Binding-site contacts:
Ligand atom O7 contacts residue ASN215 of chain 1.E at 4.2 Å.
Ligand atom C7 contacts residue THR217 of chain 1.E at 4.5 Å.
Ligand atom C2 contacts residue ASN225 of chain 1.E at 4.4 Å.
Ligand atom C8 contacts residue ASN215 of chain 1.E at 4.2 Å.
Ligand atom C2 contacts residue THR217 of chain 1.E at 4.5 Å.
Ligand atom O3 contacts residue ASN225 of chain 1.E at 3.7 Å.
Ligand atom N2 contacts residue ASN225 of chain 1.E at 4.0 Å.
Ligand atom C1 contacts residue THR217 of chain 1.E at 3.1 Å.
Ligand atom C5 contacts residue THR217 of chain 1.E at 4.4 Å.
Ligand atom N2 contacts residue ASN215 of chain 1.E at 3.4 Å (h-bond).
Ligand atom O7 contacts residue THR217 of chain 1.E at 3.9 Å.
Ligand atom C2 contacts residue ASN215 of chain 1.E at 3.3 Å.
Ligand atom C1 contacts residue ASN215 of chain 1.E at 3.1 Å.
Ligand atom O5 contacts residue THR217 of chain 1.E at 3.6 Å.
Ligand atom O5 contacts residue ASN215 of chain 1.E at 4.0 Å.
Ligand atom C7 contacts residue ASN215 of chain 1.E at 3.7 Å.

This protein binds this small molecule.
Small molecule (SMILES): CC(=O)N[C@@H]1[C@@H](O)[C@H](O)[C@@H](CO)O[C@H]1O

Sequence of chain 1.E:
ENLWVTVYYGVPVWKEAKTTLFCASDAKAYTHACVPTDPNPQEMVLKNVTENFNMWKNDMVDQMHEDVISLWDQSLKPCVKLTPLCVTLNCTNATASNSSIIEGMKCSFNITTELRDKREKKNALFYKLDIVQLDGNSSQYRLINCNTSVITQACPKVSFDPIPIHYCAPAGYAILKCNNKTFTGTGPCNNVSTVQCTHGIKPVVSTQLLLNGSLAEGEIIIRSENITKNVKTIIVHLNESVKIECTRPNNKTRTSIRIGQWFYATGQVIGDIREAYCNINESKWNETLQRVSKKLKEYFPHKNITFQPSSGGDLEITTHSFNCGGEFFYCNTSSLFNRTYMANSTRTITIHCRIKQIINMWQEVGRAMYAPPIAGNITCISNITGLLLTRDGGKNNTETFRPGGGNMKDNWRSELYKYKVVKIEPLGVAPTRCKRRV